Binding-site contacts:
Ligand atom CL6 contacts residue HIS55 of chain 1.A at 3.6 Å.
Ligand atom C4 contacts residue PHE35 of chain 1.A at 3.4 Å (hydrophobic).
Ligand atom C6 contacts residue THR56 of chain 1.A at 4.5 Å.
Ligand atom CL4 contacts residue HEM1 of chain 1.C at 3.3 Å.
Ligand atom C5 contacts residue PHE35 of chain 1.A at 3.7 Å (hydrophobic).
Ligand atom C2 contacts residue HIS55 of chain 1.A at 3.7 Å.
Ligand atom C1 contacts residue HIS55 of chain 1.A at 3.3 Å.
Ligand atom C2 contacts residue PHE35 of chain 1.A at 3.6 Å (hydrophobic).
Ligand atom C3 contacts residue PHE35 of chain 1.A at 3.3 Å (hydrophobic).
Ligand atom O1 contacts residue LYS51 of chain 1.A at 4.5 Å.
Ligand atom C1 contacts residue PHE35 of chain 1.A at 3.8 Å (hydrophobic).
Ligand atom C4 contacts residue PHE21 of chain 1.A at 4.1 Å (hydrophobic).
Ligand atom CL4 contacts residue PHE21 of chain 1.A at 3.8 Å.
Ligand atom C6 contacts residue PHE35 of chain 1.A at 3.9 Å (hydrophobic).
Ligand atom C3 contacts residue VAL59 of chain 1.A at 4.3 Å (hydrophobic).
Ligand atom C1 contacts residue TYR38 of chain 1.A at 3.7 Å (hydrophobic).
Ligand atom C5 contacts residue PHE21 of chain 1.A at 3.4 Å (hydrophobic).
Ligand atom CL6 contacts residue THR56 of chain 1.A at 3.5 Å.
Ligand atom C5 contacts residue HIS55 of chain 1.A at 4.4 Å.
Ligand atom C6 contacts residue HIS55 of chain 1.A at 3.5 Å.
Ligand atom CL4 contacts residue VAL59 of chain 1.A at 3.5 Å.
Ligand atom CL2 contacts residue HIS55 of chain 1.A at 3.5 Å.
Ligand atom CL6 contacts residue TYR38 of chain 1.A at 3.1 Å.
Ligand atom CL4 contacts residue PHE35 of chain 1.A at 4.1 Å.
Ligand atom C5 contacts residue VAL59 of chain 1.A at 4.0 Å (hydrophobic).
Ligand atom O1 contacts residue HIS55 of chain 1.A at 2.5 Å (h-bond).
Ligand atom O1 contacts residue PHE35 of chain 1.A at 4.4 Å.
Ligand atom C6 contacts residue PHE21 of chain 1.A at 4.1 Å (hydrophobic).
Ligand atom CL2 contacts residue HEM1 of chain 1.C at 2.7 Å.
Ligand atom C4 contacts residue HEM1 of chain 1.C at 3.9 Å.
Ligand atom C4 contacts residue VAL59 of chain 1.A at 3.7 Å (hydrophobic).
Ligand atom CL2 contacts residue PHE35 of chain 1.A at 4.5 Å.
Ligand atom C3 contacts residue HEM1 of chain 1.C at 3.2 Å.
Ligand atom CL6 contacts residue PHE52 of chain 1.A at 3.9 Å.
Ligand atom O1 contacts residue TYR38 of chain 1.A at 2.7 Å (h-bond).
Ligand atom CL6 contacts residue PHE21 of chain 1.A at 3.9 Å.
Ligand atom C2 contacts residue HEM1 of chain 1.C at 3.7 Å.
Ligand atom C6 contacts residue TYR38 of chain 1.A at 3.9 Å (hydrophobic).

This small molecule binds to this protein.
Small molecule (SMILES): Oc1c(Cl)cc(Cl)cc1Cl

Sequence of chain 1.A:
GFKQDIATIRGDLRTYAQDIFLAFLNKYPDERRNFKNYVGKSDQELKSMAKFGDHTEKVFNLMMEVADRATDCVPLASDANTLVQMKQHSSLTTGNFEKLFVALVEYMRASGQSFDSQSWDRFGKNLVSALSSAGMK